Sequence of chain 1.C:
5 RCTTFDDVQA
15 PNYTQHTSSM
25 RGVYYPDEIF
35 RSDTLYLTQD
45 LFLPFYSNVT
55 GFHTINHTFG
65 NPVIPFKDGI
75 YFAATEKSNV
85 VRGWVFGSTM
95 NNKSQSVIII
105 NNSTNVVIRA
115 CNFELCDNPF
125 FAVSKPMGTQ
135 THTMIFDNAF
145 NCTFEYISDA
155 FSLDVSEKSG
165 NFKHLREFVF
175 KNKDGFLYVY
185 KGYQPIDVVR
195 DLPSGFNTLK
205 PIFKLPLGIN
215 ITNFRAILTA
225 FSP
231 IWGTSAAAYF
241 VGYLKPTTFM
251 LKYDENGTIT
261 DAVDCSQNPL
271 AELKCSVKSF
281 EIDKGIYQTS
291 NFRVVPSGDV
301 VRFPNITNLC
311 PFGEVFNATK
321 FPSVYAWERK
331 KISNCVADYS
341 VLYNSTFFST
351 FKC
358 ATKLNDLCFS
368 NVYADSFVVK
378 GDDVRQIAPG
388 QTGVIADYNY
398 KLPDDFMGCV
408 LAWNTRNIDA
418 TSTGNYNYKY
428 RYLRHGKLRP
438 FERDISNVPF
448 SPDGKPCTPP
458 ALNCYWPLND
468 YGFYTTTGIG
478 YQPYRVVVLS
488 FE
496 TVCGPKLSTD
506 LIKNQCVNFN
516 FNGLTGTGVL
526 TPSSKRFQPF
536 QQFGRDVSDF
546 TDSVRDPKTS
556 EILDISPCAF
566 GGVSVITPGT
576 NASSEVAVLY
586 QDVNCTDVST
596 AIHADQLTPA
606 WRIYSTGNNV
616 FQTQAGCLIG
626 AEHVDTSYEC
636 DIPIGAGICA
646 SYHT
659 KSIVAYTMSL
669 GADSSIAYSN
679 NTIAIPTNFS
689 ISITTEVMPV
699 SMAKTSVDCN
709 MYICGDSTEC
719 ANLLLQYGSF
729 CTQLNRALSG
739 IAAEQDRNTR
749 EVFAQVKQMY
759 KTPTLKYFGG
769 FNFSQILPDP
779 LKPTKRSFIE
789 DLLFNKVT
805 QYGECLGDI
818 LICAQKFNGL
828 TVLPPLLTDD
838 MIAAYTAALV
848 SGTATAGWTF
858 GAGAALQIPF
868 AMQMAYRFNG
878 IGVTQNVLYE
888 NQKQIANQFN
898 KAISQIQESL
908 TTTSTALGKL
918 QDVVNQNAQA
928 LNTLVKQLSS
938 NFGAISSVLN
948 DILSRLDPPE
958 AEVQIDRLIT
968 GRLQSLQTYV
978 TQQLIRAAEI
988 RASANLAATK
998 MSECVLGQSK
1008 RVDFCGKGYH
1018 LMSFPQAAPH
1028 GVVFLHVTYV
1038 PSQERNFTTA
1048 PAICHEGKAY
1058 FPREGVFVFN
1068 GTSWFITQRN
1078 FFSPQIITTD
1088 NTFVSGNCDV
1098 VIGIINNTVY

This protein binds this small molecule.
Small molecule (SMILES): CC(=O)N[C@@H]1[C@@H](O)[C@H](O)[C@@H](CO)O[C@H]1O

Binding-site contacts:
Ligand atom O3 contacts residue LYS553 of chain 1.C at 3.1 Å (salt-bridge).
Ligand atom C3 contacts residue ASN305 of chain 1.C at 3.8 Å.
Ligand atom O7 contacts residue ASN305 of chain 1.C at 3.1 Å (h-bond).
Ligand atom C1 contacts residue ASN305 of chain 1.C at 1.4 Å.
Ligand atom C1 contacts residue LYS553 of chain 1.C at 4.4 Å.
Ligand atom C5 contacts residue ASN305 of chain 1.C at 3.7 Å.
Ligand atom N2 contacts residue ASN305 of chain 1.C at 2.8 Å (h-bond).
Ligand atom C7 contacts residue LYS553 of chain 1.C at 3.5 Å.
Ligand atom C3 contacts residue LYS553 of chain 1.C at 3.5 Å.
Ligand atom O5 contacts residue ASN305 of chain 1.C at 2.4 Å (h-bond).
Ligand atom N2 contacts residue LYS553 of chain 1.C at 2.8 Å (salt-bridge).
Ligand atom C8 contacts residue PRO552 of chain 1.C at 3.4 Å (hydrophobic).
Ligand atom C8 contacts residue PRO304 of chain 1.C at 4.0 Å (hydrophobic).
Ligand atom C4 contacts residue ASN305 of chain 1.C at 4.3 Å.
Ligand atom C8 contacts residue ASN305 of chain 1.C at 4.2 Å.
Ligand atom C2 contacts residue ASN305 of chain 1.C at 2.5 Å.
Ligand atom C8 contacts residue LYS553 of chain 1.C at 3.4 Å.
Ligand atom C7 contacts residue ASN305 of chain 1.C at 3.1 Å.
Ligand atom C2 contacts residue LYS553 of chain 1.C at 3.7 Å.